Binding-site contacts:
Ligand atom C24 contacts residue GLN349 of chain 1.D at 3.4 Å.
Ligand atom C04 contacts residue HIS149 of chain 1.D at 3.4 Å.
Ligand atom C19 contacts residue LEU116 of chain 1.D at 3.4 Å (hydrophobic).
Ligand atom O05 contacts residue ASN480 of chain 1.D at 3.1 Å (h-bond).
Ligand atom C14 contacts residue TRP226 of chain 1.D at 3.5 Å (hydrophobic).
Ligand atom C18 contacts residue TRP226 of chain 1.D at 3.8 Å (hydrophobic).
Ligand atom O15 contacts residue TRP72 of chain 1.D at 3.9 Å.
Ligand atom C26 contacts residue TRP71 of chain 1.D at 3.3 Å (hydrophobic).
Ligand atom CL contacts residue ALA147 of chain 1.D at 3.5 Å.
Ligand atom C01 contacts residue ARG484 of chain 1.D at 3.4 Å.
Ligand atom C17 contacts residue ILE118 of chain 1.D at 3.6 Å (hydrophobic).
Ligand atom C23 contacts residue GLN349 of chain 1.D at 3.3 Å.
Ligand atom C21 contacts residue ASP225 of chain 1.D at 3.8 Å.
Ligand atom C11 contacts residue GLY393 of chain 1.D at 3.1 Å.
Ligand atom C02 contacts residue ASP491 of chain 1.D at 3.9 Å.
Ligand atom C18 contacts residue GLY117 of chain 1.D at 3.8 Å.
Ligand atom C17 contacts residue TRP226 of chain 1.D at 3.4 Å (hydrophobic).
Ligand atom O05 contacts residue GLN349 of chain 1.D at 3.3 Å (h-bond).
Ligand atom CL contacts residue LEU145 of chain 1.D at 3.4 Å.
Ligand atom F20 contacts residue GLY117 of chain 1.D at 3.1 Å.
Ligand atom N10 contacts residue GLN349 of chain 1.D at 3.4 Å (h-bond).
Ligand atom O05 contacts residue PHE350 of chain 1.D at 3.9 Å.
Ligand atom O05 contacts residue HIS149 of chain 1.D at 3.1 Å (h-bond).
Ligand atom F20 contacts residue LEU116 of chain 1.D at 2.8 Å.
Ligand atom C16 contacts residue TRP226 of chain 1.D at 3.4 Å (hydrophobic).
Ligand atom C21 contacts residue LEU116 of chain 1.D at 3.6 Å (hydrophobic).
Ligand atom C28 contacts residue ARG484 of chain 1.D at 3.6 Å.
Ligand atom C22 contacts residue TRP226 of chain 1.D at 3.8 Å (hydrophobic).
Ligand atom N03 contacts residue HIS149 of chain 1.D at 3.6 Å.
Ligand atom O15 contacts residue ARG171 of chain 1.D at 2.8 Å (salt-bridge).
Ligand atom F20 contacts residue ILE118 of chain 1.D at 3.8 Å.
Ligand atom C19 contacts residue GLY117 of chain 1.D at 3.9 Å.
Ligand atom O15 contacts residue TRP71 of chain 1.D at 3.5 Å.
Ligand atom F20 contacts residue TRP226 of chain 1.D at 3.5 Å.
Ligand atom O15 contacts residue TRP226 of chain 1.D at 3.8 Å.
Ligand atom CL contacts residue ARG484 of chain 1.D at 2.9 Å.
Ligand atom C18 contacts residue ILE118 of chain 1.D at 3.5 Å (hydrophobic).
Ligand atom C01 contacts residue ASP491 of chain 1.D at 3.2 Å.
Ligand atom C17 contacts residue TRP72 of chain 1.D at 3.6 Å (hydrophobic).
Ligand atom C27 contacts residue TRP71 of chain 1.D at 3.8 Å (hydrophobic).

The small molecule below binds the protein below.
Small molecule (SMILES): O=C(NCCN1CCC(n2c(=O)[nH]c3cc(Cl)ccc32)CC1)c1ccc(F)cc1

Sequence of chain 1.D:
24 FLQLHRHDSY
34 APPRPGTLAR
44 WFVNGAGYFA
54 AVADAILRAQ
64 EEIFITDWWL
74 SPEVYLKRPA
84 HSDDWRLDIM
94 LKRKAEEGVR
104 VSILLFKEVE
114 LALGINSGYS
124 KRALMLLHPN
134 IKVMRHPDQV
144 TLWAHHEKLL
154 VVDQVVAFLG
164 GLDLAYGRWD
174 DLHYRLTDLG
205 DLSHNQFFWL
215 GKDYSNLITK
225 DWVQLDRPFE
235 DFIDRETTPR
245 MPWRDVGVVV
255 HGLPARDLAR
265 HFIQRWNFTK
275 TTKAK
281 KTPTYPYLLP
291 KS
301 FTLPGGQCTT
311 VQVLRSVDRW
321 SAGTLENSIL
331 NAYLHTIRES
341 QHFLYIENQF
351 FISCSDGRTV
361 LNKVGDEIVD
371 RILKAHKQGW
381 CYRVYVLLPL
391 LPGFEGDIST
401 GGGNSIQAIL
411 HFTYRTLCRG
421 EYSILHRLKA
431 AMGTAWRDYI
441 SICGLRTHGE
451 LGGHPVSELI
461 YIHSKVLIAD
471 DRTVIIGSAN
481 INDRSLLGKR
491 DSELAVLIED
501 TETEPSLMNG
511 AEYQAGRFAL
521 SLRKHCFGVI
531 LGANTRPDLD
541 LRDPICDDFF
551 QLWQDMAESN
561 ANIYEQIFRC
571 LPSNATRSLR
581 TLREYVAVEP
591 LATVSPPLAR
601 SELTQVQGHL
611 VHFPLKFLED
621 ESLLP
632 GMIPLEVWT